Binding-site contacts:
Ligand atom O27 contacts residue GLU420 of chain 1.A at 2.9 Å (salt-bridge).
Ligand atom O13 contacts residue TRP392 of chain 1.A at 3.7 Å.
Ligand atom C23 contacts residue GLU476 of chain 1.A at 2.9 Å.
Ligand atom C20 contacts residue TRP477 of chain 1.A at 3.9 Å (hydrophobic).
Ligand atom O25 contacts residue GLU476 of chain 1.A at 2.6 Å (salt-bridge).
Ligand atom O25 contacts residue TRP469 of chain 1.A at 2.9 Å (h-bond).
Ligand atom O27 contacts residue TYR347 of chain 1.A at 4.1 Å.
Ligand atom C19 contacts residue TRP477 of chain 1.A at 4.0 Å (hydrophobic).
Ligand atom O27 contacts residue GLN186 of chain 1.A at 2.7 Å (h-bond).
Ligand atom C17 contacts residue GLN186 of chain 1.A at 3.7 Å.
Ligand atom C1 contacts residue GLN186 of chain 1.A at 4.0 Å.
Ligand atom O1 contacts residue GLN186 of chain 1.A at 3.2 Å (h-bond).
Ligand atom C7 contacts residue TYR200 of chain 1.A at 3.5 Å (hydrophobic).
Ligand atom O26 contacts residue TRP469 of chain 1.A at 3.7 Å.
Ligand atom O26 contacts residue GLN36 of chain 1.A at 3.0 Å (h-bond).
Ligand atom C18 contacts residue GLN186 of chain 1.A at 3.4 Å.
Ligand atom C9 contacts residue TRP392 of chain 1.A at 4.0 Å (hydrophobic).
Ligand atom C4 contacts residue TRP392 of chain 1.A at 4.1 Å (hydrophobic).
Ligand atom C23 contacts residue PHE485 of chain 1.A at 3.4 Å (hydrophobic).
Ligand atom C18 contacts residue GLU420 of chain 1.A at 4.0 Å.
Ligand atom C8 contacts residue TYR200 of chain 1.A at 3.7 Å (hydrophobic).
Ligand atom O14 contacts residue TRP392 of chain 1.A at 3.9 Å.
Ligand atom O14 contacts residue THR348 of chain 1.A at 4.1 Å.
Ligand atom O25 contacts residue GLN36 of chain 1.A at 3.2 Å (h-bond).
Ligand atom C5 contacts residue TYR347 of chain 1.A at 3.9 Å (hydrophobic).
Ligand atom C15 contacts residue GLN276 of chain 1.A at 3.7 Å.
Ligand atom O26 contacts residue HIS140 of chain 1.A at 3.5 Å.
Ligand atom C2 contacts residue THR189 of chain 1.A at 3.9 Å.
Ligand atom C20 contacts residue GLU476 of chain 1.A at 3.2 Å.
Ligand atom O5 contacts residue GLN186 of chain 1.A at 3.5 Å (h-bond).
Ligand atom C21 contacts residue GLU476 of chain 1.A at 3.6 Å.
Ligand atom C20 contacts residue TRP469 of chain 1.A at 3.8 Å (hydrophobic).
Ligand atom O5 contacts residue TYR347 of chain 1.A at 4.0 Å.
Ligand atom C19 contacts residue TRP469 of chain 1.A at 3.7 Å (hydrophobic).
Ligand atom O26 contacts residue TRP477 of chain 1.A at 3.0 Å (h-bond).
Ligand atom C15 contacts residue THR275 of chain 1.A at 3.4 Å.
Ligand atom C21 contacts residue TRP469 of chain 1.A at 4.1 Å (hydrophobic).
Ligand atom C12 contacts residue TRP392 of chain 1.A at 3.6 Å (hydrophobic).
Ligand atom O24 contacts residue GLU476 of chain 1.A at 2.4 Å (salt-bridge).
Ligand atom C20 contacts residue GLN36 of chain 1.A at 3.9 Å.

Sequence of chain 1.A:
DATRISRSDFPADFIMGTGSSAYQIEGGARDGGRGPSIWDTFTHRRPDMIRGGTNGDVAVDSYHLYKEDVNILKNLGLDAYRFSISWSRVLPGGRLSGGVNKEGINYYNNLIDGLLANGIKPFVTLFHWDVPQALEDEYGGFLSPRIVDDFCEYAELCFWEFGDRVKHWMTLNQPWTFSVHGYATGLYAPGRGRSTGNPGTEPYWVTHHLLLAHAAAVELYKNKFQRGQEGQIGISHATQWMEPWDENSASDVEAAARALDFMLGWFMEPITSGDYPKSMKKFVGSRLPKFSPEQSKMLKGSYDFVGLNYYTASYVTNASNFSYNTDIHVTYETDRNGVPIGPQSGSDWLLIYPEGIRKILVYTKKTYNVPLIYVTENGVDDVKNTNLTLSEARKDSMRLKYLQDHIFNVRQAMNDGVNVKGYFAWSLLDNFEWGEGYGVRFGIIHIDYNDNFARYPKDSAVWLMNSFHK

This protein binds this small molecule.
Small molecule (SMILES): C=C[C@H]1[C@H](O[C@@H]2O[C@H](CO)[C@@H](O)[C@H](O)[C@H]2O)OC=C(C(=O)OC)[C@H]1CC=O